The protein below binds the small molecule below.
Small molecule (SMILES): CC[C@H](C)[C@H](NC(=O)[C@H](CC(C)C)NC(=O)[C@H](CO)NC(=O)CNC(=O)[C@@H](NC(=O)[C@@H](N)[C@@H](C)O)C(C)C)C(=O)N[C@H](C=O)CCC(N)=O

Binding-site contacts:
Ligand atom CG2 contacts residue ARG35 of chain 4.B at 3.4 Å.
Ligand atom CD1 contacts residue ARG29 of chain 4.B at 3.5 Å.
Ligand atom CA contacts residue ASP243 of chain 4.B at 3.6 Å.
Ligand atom CD contacts residue ARG36 of chain 4.B at 3.7 Å.
Ligand atom O contacts residue PRO43 of chain 4.B at 3.8 Å.
Ligand atom O contacts residue ASP243 of chain 4.B at 4.1 Å.
Ligand atom O contacts residue ARG29 of chain 4.B at 3.2 Å (salt-bridge).
Ligand atom C contacts residue ASP243 of chain 4.B at 3.5 Å.
Ligand atom N contacts residue ARG29 of chain 4.B at 4.2 Å.
Ligand atom O contacts residue ILE25 of chain 4.B at 3.8 Å.
Ligand atom CG2 contacts residue ARG36 of chain 4.B at 4.1 Å.
Ligand atom CB contacts residue ASP243 of chain 4.B at 4.0 Å.
Ligand atom N contacts residue ARG35 of chain 4.B at 4.0 Å.
Ligand atom NE2 contacts residue GLU39 of chain 4.B at 2.9 Å (salt-bridge).
Ligand atom OE1 contacts residue GLU39 of chain 4.B at 3.1 Å (salt-bridge).
Ligand atom CG1 contacts residue ASP243 of chain 4.B at 3.2 Å.
Ligand atom OE1 contacts residue PHE37 of chain 4.B at 3.7 Å.
Ligand atom N contacts residue ASP243 of chain 4.B at 2.6 Å (salt-bridge).
Ligand atom O contacts residue ARG35 of chain 4.B at 2.7 Å (salt-bridge).
Ligand atom CD1 contacts residue ARG35 of chain 4.B at 4.0 Å.
Ligand atom C contacts residue ASP243 of chain 4.B at 3.8 Å.
Ligand atom C contacts residue ARG29 of chain 4.B at 3.9 Å.
Ligand atom CD1 contacts residue LEU40 of chain 4.B at 3.6 Å (hydrophobic).
Ligand atom O contacts residue GLU39 of chain 4.B at 3.0 Å (salt-bridge).
Ligand atom CB contacts residue ARG36 of chain 4.B at 3.4 Å.
Ligand atom CG contacts residue ARG36 of chain 4.B at 3.8 Å.
Ligand atom C contacts residue ARG35 of chain 4.B at 3.9 Å.
Ligand atom CG2 contacts residue PRO43 of chain 4.B at 3.8 Å (hydrophobic).
Ligand atom N contacts residue ASP243 of chain 4.B at 3.2 Å (salt-bridge).
Ligand atom OE1 contacts residue ARG36 of chain 4.B at 2.9 Å (salt-bridge).
Ligand atom CD1 contacts residue ARG36 of chain 4.B at 3.6 Å.
Ligand atom C contacts residue GLU39 of chain 4.B at 3.6 Å.
Ligand atom CA contacts residue ARG29 of chain 4.B at 3.8 Å.
Ligand atom CD contacts residue GLU39 of chain 4.B at 3.2 Å.
Ligand atom O contacts residue ARG35 of chain 4.B at 4.0 Å.
Ligand atom CA contacts residue ASP243 of chain 4.B at 3.5 Å.
Ligand atom CD2 contacts residue LEU40 of chain 4.B at 4.1 Å (hydrophobic).
Ligand atom N contacts residue PRO43 of chain 4.B at 4.0 Å.
Ligand atom CA contacts residue ARG29 of chain 4.B at 4.1 Å.
Ligand atom CG1 contacts residue ARG36 of chain 4.B at 4.0 Å.

Sequence of chain 4.B:
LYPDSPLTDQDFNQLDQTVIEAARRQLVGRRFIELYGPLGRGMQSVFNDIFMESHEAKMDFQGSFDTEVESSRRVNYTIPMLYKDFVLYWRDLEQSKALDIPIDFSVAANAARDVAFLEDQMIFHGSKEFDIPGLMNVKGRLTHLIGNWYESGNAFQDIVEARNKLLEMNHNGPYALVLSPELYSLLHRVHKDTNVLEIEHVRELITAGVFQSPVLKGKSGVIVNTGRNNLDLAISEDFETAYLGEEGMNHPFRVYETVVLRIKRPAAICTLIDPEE